Binding-site contacts:
Ligand atom C1 contacts residue ASN292 of chain 1.A at 1.4 Å.
Ligand atom N2 contacts residue SER290 of chain 1.A at 4.3 Å.
Ligand atom C2 contacts residue ASN292 of chain 1.A at 2.5 Å.
Ligand atom C8 contacts residue SER290 of chain 1.A at 3.2 Å.
Ligand atom C4 contacts residue ASN292 of chain 1.A at 4.2 Å.
Ligand atom O7 contacts residue ASN292 of chain 1.A at 3.0 Å (h-bond).
Ligand atom O5 contacts residue ASN292 of chain 1.A at 2.4 Å (h-bond).
Ligand atom C8 contacts residue ASN292 of chain 1.A at 4.3 Å.
Ligand atom C5 contacts residue ASN292 of chain 1.A at 3.7 Å.
Ligand atom C7 contacts residue ASN292 of chain 1.A at 3.2 Å.
Ligand atom N2 contacts residue ASN292 of chain 1.A at 2.9 Å (h-bond).
Ligand atom C3 contacts residue ASN292 of chain 1.A at 3.8 Å.
Ligand atom C8 contacts residue LEU291 of chain 1.A at 4.3 Å (hydrophobic).
Ligand atom C7 contacts residue SER290 of chain 1.A at 4.1 Å.

Sequence of chain 1.A:
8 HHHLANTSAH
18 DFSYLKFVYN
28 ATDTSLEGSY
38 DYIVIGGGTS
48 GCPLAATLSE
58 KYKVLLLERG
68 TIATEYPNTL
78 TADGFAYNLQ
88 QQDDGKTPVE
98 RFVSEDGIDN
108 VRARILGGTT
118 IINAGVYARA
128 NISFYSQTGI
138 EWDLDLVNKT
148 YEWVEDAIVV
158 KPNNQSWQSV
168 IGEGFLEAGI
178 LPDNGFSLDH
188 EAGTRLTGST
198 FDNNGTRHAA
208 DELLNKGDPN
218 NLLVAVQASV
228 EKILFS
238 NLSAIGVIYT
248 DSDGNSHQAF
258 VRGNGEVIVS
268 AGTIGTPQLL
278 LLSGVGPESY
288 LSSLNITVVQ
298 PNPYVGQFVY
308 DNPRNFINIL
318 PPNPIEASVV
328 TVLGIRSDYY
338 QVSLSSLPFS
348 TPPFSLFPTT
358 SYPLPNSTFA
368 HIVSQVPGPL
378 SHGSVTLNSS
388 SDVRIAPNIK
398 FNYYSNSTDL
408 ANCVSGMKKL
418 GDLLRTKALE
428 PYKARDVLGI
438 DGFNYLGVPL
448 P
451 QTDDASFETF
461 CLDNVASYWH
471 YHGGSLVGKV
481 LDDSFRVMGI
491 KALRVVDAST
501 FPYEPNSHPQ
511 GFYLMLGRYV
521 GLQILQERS

This protein binds this small molecule.
Small molecule (SMILES): CC(=O)N[C@@H]1[C@@H](O)[C@H](O)[C@@H](CO)O[C@H]1O